Binding-site contacts:
Ligand atom C4 contacts residue BMA3 of chain 1.D at 3.9 Å.
Ligand atom O5 contacts residue BMA3 of chain 1.D at 3.7 Å.
Ligand atom C1 contacts residue BMA3 of chain 1.D at 3.2 Å.
Ligand atom C2 contacts residue BMA3 of chain 1.D at 3.6 Å.
Ligand atom O4 contacts residue BMA3 of chain 1.D at 4.4 Å.
Ligand atom C3 contacts residue BMA3 of chain 1.D at 3.4 Å.
Ligand atom C5 contacts residue BMA3 of chain 1.D at 3.4 Å.

A protein and the small-molecule ligand that binds it are described below.
Small molecule (SMILES): OC[C@H]1O[C@H](O)[C@@H](O)[C@@H](O)[C@@H]1O